Binding-site contacts:
Ligand atom C3 contacts residue ASN127 of chain 2.A at 3.8 Å.
Ligand atom C7 contacts residue ASN127 of chain 2.A at 3.7 Å.
Ligand atom O7 contacts residue ASN127 of chain 2.A at 3.6 Å (h-bond).
Ligand atom C5 contacts residue ASN127 of chain 2.A at 3.6 Å.
Ligand atom C1 contacts residue ARG249 of chain 2.A at 4.4 Å.
Ligand atom O5 contacts residue ASN127 of chain 2.A at 2.3 Å (h-bond).
Ligand atom C4 contacts residue ASN127 of chain 2.A at 4.0 Å.
Ligand atom O5 contacts residue ARG249 of chain 2.A at 4.4 Å.
Ligand atom C2 contacts residue ASN127 of chain 2.A at 2.5 Å.
Ligand atom N2 contacts residue ASN127 of chain 2.A at 3.2 Å (h-bond).
Ligand atom C8 contacts residue GLN126 of chain 2.A at 4.0 Å.
Ligand atom C1 contacts residue ASN127 of chain 2.A at 1.4 Å.

The small molecule below binds the protein below.
Small molecule (SMILES): CC(=O)N[C@@H]1[C@@H](O)[C@H](O)[C@@H](CO)O[C@H]1O

Sequence of chain 2.A:
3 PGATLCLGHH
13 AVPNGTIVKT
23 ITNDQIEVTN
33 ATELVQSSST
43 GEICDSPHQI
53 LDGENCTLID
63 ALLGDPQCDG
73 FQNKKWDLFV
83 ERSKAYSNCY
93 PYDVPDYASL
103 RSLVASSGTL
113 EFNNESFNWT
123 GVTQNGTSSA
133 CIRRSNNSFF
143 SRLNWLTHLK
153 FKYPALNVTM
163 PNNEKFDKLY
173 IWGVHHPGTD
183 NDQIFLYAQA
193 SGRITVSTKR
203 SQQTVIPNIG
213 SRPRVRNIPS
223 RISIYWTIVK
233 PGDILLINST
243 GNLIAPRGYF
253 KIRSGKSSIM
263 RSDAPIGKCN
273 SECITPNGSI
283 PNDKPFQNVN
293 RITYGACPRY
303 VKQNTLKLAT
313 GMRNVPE